The protein below binds the small molecule below.
Small molecule (SMILES): O=c1cccc2n1C[C@@H]1CNC[C@H]2C1

Sequence of chain 1.B:
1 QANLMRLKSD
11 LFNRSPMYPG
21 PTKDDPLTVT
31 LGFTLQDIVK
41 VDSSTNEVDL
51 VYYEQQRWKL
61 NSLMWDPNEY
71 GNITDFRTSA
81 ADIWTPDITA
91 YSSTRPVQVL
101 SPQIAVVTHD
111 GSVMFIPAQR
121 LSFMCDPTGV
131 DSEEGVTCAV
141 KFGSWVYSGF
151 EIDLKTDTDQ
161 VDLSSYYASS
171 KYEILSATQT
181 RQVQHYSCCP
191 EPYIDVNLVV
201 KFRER

Sequence of chain 1.C:
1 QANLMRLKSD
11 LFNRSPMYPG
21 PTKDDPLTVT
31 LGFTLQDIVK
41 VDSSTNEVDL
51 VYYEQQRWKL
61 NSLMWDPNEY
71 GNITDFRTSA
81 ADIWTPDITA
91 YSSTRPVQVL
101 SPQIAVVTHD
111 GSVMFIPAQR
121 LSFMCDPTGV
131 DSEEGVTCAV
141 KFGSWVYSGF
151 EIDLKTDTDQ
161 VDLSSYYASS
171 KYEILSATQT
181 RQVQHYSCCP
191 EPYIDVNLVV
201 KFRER

Binding-site contacts:
Ligand atom C9 contacts residue TYR186 of chain 1.B at 3.8 Å (hydrophobic).
Ligand atom C7 contacts residue ILE116 of chain 1.C at 4.2 Å (hydrophobic).
Ligand atom C5 contacts residue ILE116 of chain 1.C at 4.0 Å (hydrophobic).
Ligand atom N contacts residue TRP145 of chain 1.B at 3.1 Å (h-bond).
Ligand atom C contacts residue ILE116 of chain 1.C at 3.8 Å (hydrophobic).
Ligand atom C2 contacts residue TYR193 of chain 1.B at 3.7 Å (hydrophobic).
Ligand atom C9 contacts residue TRP145 of chain 1.B at 3.5 Å (hydrophobic).
Ligand atom C3 contacts residue TRP145 of chain 1.B at 4.0 Å (hydrophobic).
Ligand atom C6 contacts residue TRP145 of chain 1.B at 3.9 Å (hydrophobic).
Ligand atom C1 contacts residue ILE116 of chain 1.C at 4.2 Å (hydrophobic).
Ligand atom C10 contacts residue TRP145 of chain 1.B at 3.7 Å (hydrophobic).
Ligand atom C1 contacts residue VAL146 of chain 1.B at 3.7 Å (hydrophobic).
Ligand atom C4 contacts residue TRP145 of chain 1.B at 3.4 Å (hydrophobic).
Ligand atom O contacts residue TRP145 of chain 1.B at 3.2 Å.
Ligand atom C3 contacts residue CYS188 of chain 1.B at 3.7 Å (hydrophobic).
Ligand atom C9 contacts residue TYR193 of chain 1.B at 3.9 Å (hydrophobic).
Ligand atom C1 contacts residue TRP145 of chain 1.B at 3.9 Å (hydrophobic).
Ligand atom C contacts residue TRP145 of chain 1.B at 3.3 Å (hydrophobic).
Ligand atom N1 contacts residue TYR91 of chain 1.B at 2.9 Å (h-bond).
Ligand atom C1 contacts residue MET114 of chain 1.C at 4.2 Å (hydrophobic).
Ligand atom C6 contacts residue TYR53 of chain 1.C at 4.2 Å (hydrophobic).
Ligand atom C9 contacts residue TYR91 of chain 1.B at 3.8 Å (hydrophobic).
Ligand atom C3 contacts residue TYR193 of chain 1.B at 3.4 Å (hydrophobic).
Ligand atom N1 contacts residue TRP145 of chain 1.B at 2.8 Å (h-bond).
Ligand atom C4 contacts residue CYS188 of chain 1.B at 4.0 Å (hydrophobic).
Ligand atom O contacts residue VAL146 of chain 1.B at 3.5 Å.
Ligand atom N contacts residue ILE116 of chain 1.C at 3.7 Å.
Ligand atom C3 contacts residue CYS189 of chain 1.B at 3.7 Å (hydrophobic).
Ligand atom C4 contacts residue ILE116 of chain 1.C at 4.2 Å (hydrophobic).
Ligand atom C contacts residue VAL146 of chain 1.B at 3.9 Å (hydrophobic).
Ligand atom C2 contacts residue TRP145 of chain 1.B at 4.2 Å (hydrophobic).
Ligand atom C2 contacts residue VAL146 of chain 1.B at 3.9 Å (hydrophobic).
Ligand atom C10 contacts residue TYR91 of chain 1.B at 3.5 Å (hydrophobic).
Ligand atom C8 contacts residue CYS188 of chain 1.B at 3.7 Å (hydrophobic).
Ligand atom C5 contacts residue TRP145 of chain 1.B at 3.3 Å (hydrophobic).
Ligand atom C7 contacts residue CYS188 of chain 1.B at 4.1 Å (hydrophobic).
Ligand atom O contacts residue ILE116 of chain 1.C at 3.7 Å.
Ligand atom C8 contacts residue TRP145 of chain 1.B at 4.0 Å (hydrophobic).
Ligand atom C2 contacts residue MET114 of chain 1.C at 3.8 Å (hydrophobic).
Ligand atom C8 contacts residue TYR186 of chain 1.B at 4.3 Å (hydrophobic).